Sequence of chain 1.B:
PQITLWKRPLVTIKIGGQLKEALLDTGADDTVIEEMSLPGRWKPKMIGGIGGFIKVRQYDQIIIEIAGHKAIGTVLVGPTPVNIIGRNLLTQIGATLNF

The small molecule below binds the protein below.
Small molecule (SMILES): CC[C@H](C)[C@H](NC(=O)[C@H](CCC(N)=O)NC(=O)[C@@H](NC(O)(O)[C@H](CC(C)C)NC(=O)[C@H](CC(C)C)NC(=O)[C@@H](N)CC(N)=O)[C@@H](C)O)C(=O)O

Binding-site contacts:
Ligand atom N contacts residue GLY48 of chain 1.B at 2.9 Å (h-bond).
Ligand atom N14 contacts residue GLY27 of chain 1.A at 3.4 Å (h-bond).
Ligand atom O contacts residue ASP29 of chain 1.B at 3.0 Å (salt-bridge).
Ligand atom C24 contacts residue GLY27 of chain 1.B at 3.6 Å.
Ligand atom O contacts residue ASP29 of chain 1.A at 3.0 Å (salt-bridge).
Ligand atom C20 contacts residue GLY27 of chain 1.A at 3.4 Å.
Ligand atom OXT contacts residue GLY48 of chain 1.B at 3.0 Å (h-bond).
Ligand atom O contacts residue GLY49 of chain 1.B at 3.6 Å.
Ligand atom NE2 contacts residue ASP30 of chain 1.B at 2.5 Å (salt-bridge).
Ligand atom N contacts residue ASP29 of chain 1.A at 2.9 Å (salt-bridge).
Ligand atom CG2 contacts residue ARG8 of chain 1.A at 3.0 Å.
Ligand atom CA contacts residue GLY48 of chain 1.B at 3.2 Å.
Ligand atom C24 contacts residue ASP25 of chain 1.A at 3.5 Å.
Ligand atom C contacts residue GLY48 of chain 1.B at 3.6 Å.
Ligand atom CD1 contacts residue ASP29 of chain 1.A at 3.1 Å.
Ligand atom O contacts residue ASP30 of chain 1.B at 3.2 Å (salt-bridge).
Ligand atom CD contacts residue ASP30 of chain 1.B at 3.3 Å.
Ligand atom CD2 contacts residue ILE47 of chain 1.A at 3.3 Å (hydrophobic).
Ligand atom C16 contacts residue ASP25 of chain 1.A at 3.4 Å.
Ligand atom N contacts residue GLY27 of chain 1.B at 3.1 Å (h-bond).
Ligand atom O22 contacts residue GLY27 of chain 1.A at 3.4 Å.
Ligand atom O22 contacts residue ASP25 of chain 1.A at 2.5 Å (salt-bridge).
Ligand atom OE1 contacts residue ASP30 of chain 1.B at 3.0 Å (salt-bridge).
Ligand atom NE2 contacts residue ILE47 of chain 1.B at 3.0 Å.
Ligand atom C20 contacts residue LEU23 of chain 1.B at 3.4 Å (hydrophobic).
Ligand atom N contacts residue GLY48 of chain 1.A at 2.9 Å (h-bond).
Ligand atom N23 contacts residue ASP25 of chain 1.A at 3.1 Å (salt-bridge).
Ligand atom OD1 contacts residue PRO81 of chain 1.B at 3.5 Å.
Ligand atom C16 contacts residue ASP25 of chain 1.B at 3.3 Å.
Ligand atom OE1 contacts residue ASP29 of chain 1.B at 3.1 Å (salt-bridge).
Ligand atom OXT contacts residue ILE47 of chain 1.B at 3.5 Å.
Ligand atom O contacts residue ASP29 of chain 1.B at 3.4 Å (salt-bridge).
Ligand atom O contacts residue GLY27 of chain 1.B at 3.5 Å (h-bond).
Ligand atom CD2 contacts residue ASP30 of chain 1.A at 3.6 Å.
Ligand atom O21 contacts residue ASP25 of chain 1.B at 2.3 Å (salt-bridge).
Ligand atom OG1 contacts residue GLY27 of chain 1.B at 3.6 Å (h-bond).
Ligand atom C20 contacts residue VAL82 of chain 1.B at 3.2 Å (hydrophobic).
Ligand atom C17 contacts residue ASP25 of chain 1.B at 3.4 Å.
Ligand atom CD1 contacts residue ASP30 of chain 1.A at 3.2 Å.
Ligand atom O22 contacts residue ASP25 of chain 1.B at 3.2 Å (salt-bridge).

Sequence of chain 1.A:
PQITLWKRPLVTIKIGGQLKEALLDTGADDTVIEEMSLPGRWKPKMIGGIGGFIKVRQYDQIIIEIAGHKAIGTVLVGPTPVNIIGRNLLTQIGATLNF